Sequence of chain 1.H:
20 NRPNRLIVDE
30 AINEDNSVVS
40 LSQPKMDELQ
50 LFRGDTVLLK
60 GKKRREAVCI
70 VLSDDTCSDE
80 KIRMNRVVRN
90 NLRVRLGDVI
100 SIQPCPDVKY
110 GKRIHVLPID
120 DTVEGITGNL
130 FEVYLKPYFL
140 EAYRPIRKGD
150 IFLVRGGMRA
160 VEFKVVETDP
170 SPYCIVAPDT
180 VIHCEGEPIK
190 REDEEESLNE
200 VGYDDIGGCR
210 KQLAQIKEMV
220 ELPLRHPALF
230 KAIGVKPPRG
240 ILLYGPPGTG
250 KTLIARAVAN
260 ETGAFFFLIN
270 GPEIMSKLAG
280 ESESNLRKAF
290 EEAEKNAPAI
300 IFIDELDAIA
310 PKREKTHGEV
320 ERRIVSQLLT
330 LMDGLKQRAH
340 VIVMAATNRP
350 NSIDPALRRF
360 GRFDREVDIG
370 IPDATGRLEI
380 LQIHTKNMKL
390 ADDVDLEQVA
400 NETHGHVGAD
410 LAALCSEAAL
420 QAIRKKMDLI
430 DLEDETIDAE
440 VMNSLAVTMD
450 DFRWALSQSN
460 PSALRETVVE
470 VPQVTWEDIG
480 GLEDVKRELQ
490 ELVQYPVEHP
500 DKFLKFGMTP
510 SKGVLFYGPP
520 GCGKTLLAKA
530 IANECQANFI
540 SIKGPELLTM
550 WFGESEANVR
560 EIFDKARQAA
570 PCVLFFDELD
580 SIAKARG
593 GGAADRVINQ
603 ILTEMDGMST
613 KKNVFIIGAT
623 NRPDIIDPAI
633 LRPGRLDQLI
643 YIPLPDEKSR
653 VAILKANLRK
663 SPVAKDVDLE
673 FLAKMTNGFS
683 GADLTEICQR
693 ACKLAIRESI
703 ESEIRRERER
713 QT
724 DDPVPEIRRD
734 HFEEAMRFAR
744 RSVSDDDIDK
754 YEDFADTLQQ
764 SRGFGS

Binding-site contacts:
Ligand atom O1B contacts residue GLY249 of chain 1.H at 3.0 Å (h-bond).
Ligand atom PG contacts residue MG1 of chain 1.QA at 3.4 Å.
Ligand atom N1 contacts residue GLY206 of chain 1.H at 3.3 Å (h-bond).
Ligand atom O3B contacts residue GLY247 of chain 1.H at 2.6 Å (h-bond).
Ligand atom PB contacts residue LYS250 of chain 1.H at 3.3 Å.
Ligand atom PB contacts residue GLY247 of chain 1.H at 3.5 Å.
Ligand atom O3B contacts residue LYS250 of chain 1.H at 3.4 Å (salt-bridge).
Ligand atom N6 contacts residue GLY206 of chain 1.H at 3.0 Å (h-bond).
Ligand atom O2A contacts residue LEU252 of chain 1.H at 2.8 Å (h-bond).
Ligand atom C4 contacts residue LEU252 of chain 1.H at 3.5 Å (hydrophobic).
Ligand atom N6 contacts residue ILE379 of chain 1.H at 3.5 Å.
Ligand atom O4' contacts residue ALA408 of chain 1.H at 3.2 Å.
Ligand atom O3G contacts residue MG1 of chain 1.QA at 2.7 Å.
Ligand atom O2' contacts residue HIS383 of chain 1.H at 3.2 Å.
Ligand atom O2G contacts residue PRO246 of chain 1.H at 3.3 Å.
Ligand atom O2G contacts residue ASN347 of chain 1.H at 3.3 Å (h-bond).
Ligand atom O2B contacts residue THR251 of chain 1.H at 2.7 Å (h-bond).
Ligand atom N3 contacts residue LEU252 of chain 1.H at 3.6 Å.
Ligand atom C6 contacts residue ILE379 of chain 1.H at 3.5 Å (hydrophobic).
Ligand atom N3 contacts residue HIS383 of chain 1.H at 3.2 Å (h-bond).
Ligand atom N7 contacts residue GLY249 of chain 1.H at 3.5 Å.
Ligand atom O2A contacts residue LYS250 of chain 1.H at 3.5 Å (salt-bridge).
Ligand atom O3A contacts residue GLY247 of chain 1.H at 3.3 Å.
Ligand atom O2A contacts residue THR251 of chain 1.H at 3.1 Å (h-bond).
Ligand atom O2G contacts residue ARG358 of chain 1.I at 3.3 Å.
Ligand atom N7 contacts residue THR248 of chain 1.H at 3.3 Å (h-bond).
Ligand atom N1 contacts residue ILE379 of chain 1.H at 3.3 Å.
Ligand atom O1B contacts residue THR248 of chain 1.H at 3.3 Å (h-bond).
Ligand atom N7 contacts residue GLY407 of chain 1.H at 3.4 Å.
Ligand atom C2 contacts residue ASP204 of chain 1.H at 3.2 Å.
Ligand atom S1G contacts residue MG1 of chain 1.QA at 3.0 Å.
Ligand atom C8 contacts residue GLY407 of chain 1.H at 3.5 Å.
Ligand atom O2B contacts residue MG1 of chain 1.QA at 2.6 Å.
Ligand atom N7 contacts residue GLY247 of chain 1.H at 3.5 Å (h-bond).
Ligand atom C8 contacts residue GLY247 of chain 1.H at 3.1 Å.
Ligand atom O2A contacts residue GLY249 of chain 1.H at 3.4 Å.
Ligand atom O1B contacts residue GLY247 of chain 1.H at 3.5 Å (h-bond).
Ligand atom S1G contacts residue ASN347 of chain 1.H at 3.2 Å (h-bond).
Ligand atom S1G contacts residue LYS250 of chain 1.H at 3.2 Å (salt-bridge).
Ligand atom O1B contacts residue LYS250 of chain 1.H at 2.4 Å (salt-bridge).

Sequence of chain 1.I:
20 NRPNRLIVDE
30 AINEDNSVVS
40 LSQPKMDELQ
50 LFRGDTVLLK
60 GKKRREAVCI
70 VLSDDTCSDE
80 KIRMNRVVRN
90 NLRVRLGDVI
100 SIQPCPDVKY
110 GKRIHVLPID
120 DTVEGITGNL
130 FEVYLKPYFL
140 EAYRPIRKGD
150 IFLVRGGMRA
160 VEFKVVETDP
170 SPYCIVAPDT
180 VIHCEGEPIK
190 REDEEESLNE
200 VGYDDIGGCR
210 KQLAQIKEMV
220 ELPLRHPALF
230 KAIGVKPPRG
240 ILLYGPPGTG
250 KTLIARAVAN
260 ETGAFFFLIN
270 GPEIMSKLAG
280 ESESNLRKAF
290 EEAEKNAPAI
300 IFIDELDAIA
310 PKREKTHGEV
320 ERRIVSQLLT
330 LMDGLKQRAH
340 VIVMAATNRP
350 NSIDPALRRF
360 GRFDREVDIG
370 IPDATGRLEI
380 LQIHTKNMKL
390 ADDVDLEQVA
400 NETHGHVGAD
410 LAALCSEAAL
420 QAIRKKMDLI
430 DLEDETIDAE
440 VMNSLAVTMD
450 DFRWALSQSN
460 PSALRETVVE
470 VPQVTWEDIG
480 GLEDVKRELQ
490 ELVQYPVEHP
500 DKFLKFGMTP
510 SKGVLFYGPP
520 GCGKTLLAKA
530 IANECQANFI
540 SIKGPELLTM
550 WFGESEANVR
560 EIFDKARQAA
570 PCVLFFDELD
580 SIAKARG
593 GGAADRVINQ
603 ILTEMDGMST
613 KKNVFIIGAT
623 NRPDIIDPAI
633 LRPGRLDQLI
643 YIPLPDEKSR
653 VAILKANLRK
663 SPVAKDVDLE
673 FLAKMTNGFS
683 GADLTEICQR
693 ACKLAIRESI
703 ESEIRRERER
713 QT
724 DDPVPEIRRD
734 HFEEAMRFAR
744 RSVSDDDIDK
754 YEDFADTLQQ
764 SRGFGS

This protein binds this small molecule.
Small molecule (SMILES): Nc1ncnc2c1ncn2[C@@H]1O[C@H](COP(=O)(O)OP(=O)(O)OP(O)(O)=S)[C@@H](O)[C@H]1O